Sequence of chain 2.B:
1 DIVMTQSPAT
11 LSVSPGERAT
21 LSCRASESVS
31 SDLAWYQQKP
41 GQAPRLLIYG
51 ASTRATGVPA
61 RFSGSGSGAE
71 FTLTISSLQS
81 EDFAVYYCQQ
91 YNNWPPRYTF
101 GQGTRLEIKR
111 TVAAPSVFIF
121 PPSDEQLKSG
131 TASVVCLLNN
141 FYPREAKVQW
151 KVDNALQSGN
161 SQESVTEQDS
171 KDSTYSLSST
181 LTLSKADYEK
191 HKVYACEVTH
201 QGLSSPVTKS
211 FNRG

Sequence of chain 1.D:
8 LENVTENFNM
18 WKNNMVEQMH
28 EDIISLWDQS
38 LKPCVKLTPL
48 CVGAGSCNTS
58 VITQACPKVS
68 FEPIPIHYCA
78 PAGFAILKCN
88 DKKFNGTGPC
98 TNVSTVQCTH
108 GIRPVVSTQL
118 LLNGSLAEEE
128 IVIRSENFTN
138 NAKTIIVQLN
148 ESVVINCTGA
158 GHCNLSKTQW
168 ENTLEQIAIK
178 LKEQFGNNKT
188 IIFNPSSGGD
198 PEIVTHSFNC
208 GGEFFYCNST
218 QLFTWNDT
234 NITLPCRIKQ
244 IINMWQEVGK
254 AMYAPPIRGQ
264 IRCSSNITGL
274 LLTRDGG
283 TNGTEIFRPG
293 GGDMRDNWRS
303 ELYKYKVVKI

This small molecule binds to this protein.
Small molecule (SMILES): CC(=O)N[C@H]1[C@H](O[C@H]2[C@H](O)[C@@H](NC(C)=O)CO[C@@H]2CO)O[C@H](CO)[C@@H](O[C@@H]2O[C@H](CO[C@H]3O[C@H](CO[C@H]4O[C@H](CO)[C@@H](O)[C@H](O)[C@@H]4O)[C@@H](O)[C@H](O[C@H]4O[C@H](CO)[C@@H](O)[C@H](O)[C@@H]4O)[C@@H]3O)[C@@H](O)[C@H](O[C@H]3O[C@H](CO)[C@@H](O)[C@H](O)[C@@H]3O[C@H]3O[C@H](CO)[C@@H](O)[C@H](O)[C@@H]3O[C@H]3O[C@H](CO)[C@@H](O)[C@H](O)[C@@H]3O)[C@@H]2O)[C@@H]1O

Binding-site contacts:
Ligand atom C6 contacts residue NAG1 of chain 1.J at 3.7 Å.
Ligand atom O6 contacts residue ASN92 of chain 2.B at 3.0 Å (h-bond).
Ligand atom O4 contacts residue SER67 of chain 1.D at 3.0 Å (h-bond).
Ligand atom C6 contacts residue ASN92 of chain 2.B at 3.8 Å.
Ligand atom O4 contacts residue GLY262 of chain 1.D at 3.7 Å.
Ligand atom O7 contacts residue ASN206 of chain 1.D at 3.1 Å (h-bond).
Ligand atom C8 contacts residue NAG1 of chain 1.J at 3.1 Å.
Ligand atom C6 contacts residue PHE68 of chain 1.D at 3.8 Å (hydrophobic).
Ligand atom C5 contacts residue ASN120 of chain 1.D at 3.6 Å.
Ligand atom O4 contacts residue ASN92 of chain 2.B at 3.2 Å (h-bond).
Ligand atom C7 contacts residue ASN206 of chain 1.D at 3.6 Å.
Ligand atom C7 contacts residue ASN120 of chain 1.D at 3.8 Å.
Ligand atom O7 contacts residue PRO70 of chain 1.D at 3.3 Å.
Ligand atom N2 contacts residue SER268 of chain 1.D at 3.1 Å (h-bond).
Ligand atom C6 contacts residue CYS266 of chain 1.D at 3.7 Å (hydrophobic).
Ligand atom C6 contacts residue ARG265 of chain 1.D at 3.6 Å.
Ligand atom C8 contacts residue ASN206 of chain 1.D at 3.5 Å.
Ligand atom C1 contacts residue ASN120 of chain 1.D at 1.4 Å.
Ligand atom C6 contacts residue ILE260 of chain 1.D at 3.6 Å (hydrophobic).
Ligand atom C4 contacts residue ASN92 of chain 2.B at 3.4 Å.
Ligand atom O3 contacts residue SER30 of chain 2.B at 3.1 Å (h-bond).
Ligand atom C2 contacts residue ASN120 of chain 1.D at 2.5 Å.
Ligand atom O3 contacts residue NAG1 of chain 1.M at 3.7 Å.
Ligand atom O6 contacts residue GLU69 of chain 1.D at 3.0 Å (salt-bridge).
Ligand atom O7 contacts residue SER267 of chain 1.D at 3.5 Å (h-bond).
Ligand atom N2 contacts residue ASN120 of chain 1.D at 2.9 Å (h-bond).
Ligand atom O5 contacts residue CYS266 of chain 1.D at 3.2 Å (h-bond).
Ligand atom O4 contacts residue GLN263 of chain 1.D at 3.7 Å.
Ligand atom O6 contacts residue ARG265 of chain 1.D at 3.6 Å.
Ligand atom O6 contacts residue GLY208 of chain 1.D at 3.6 Å (h-bond).
Ligand atom C2 contacts residue SER268 of chain 1.D at 3.5 Å.
Ligand atom O6 contacts residue PHE68 of chain 1.D at 2.6 Å (h-bond).
Ligand atom O4 contacts residue NAG1 of chain 1.M at 2.9 Å.
Ligand atom C1 contacts residue SER268 of chain 1.D at 3.3 Å.
Ligand atom O3 contacts residue ASN92 of chain 2.B at 3.4 Å (h-bond).
Ligand atom O4 contacts residue SER30 of chain 2.B at 3.8 Å.
Ligand atom O5 contacts residue ASN120 of chain 1.D at 2.4 Å (h-bond).
Ligand atom O3 contacts residue CYS266 of chain 1.D at 3.4 Å (h-bond).
Ligand atom C8 contacts residue VAL112 of chain 1.D at 3.7 Å (hydrophobic).
Ligand atom C3 contacts residue SER268 of chain 1.D at 3.7 Å.